Sequence of chain 1.A:
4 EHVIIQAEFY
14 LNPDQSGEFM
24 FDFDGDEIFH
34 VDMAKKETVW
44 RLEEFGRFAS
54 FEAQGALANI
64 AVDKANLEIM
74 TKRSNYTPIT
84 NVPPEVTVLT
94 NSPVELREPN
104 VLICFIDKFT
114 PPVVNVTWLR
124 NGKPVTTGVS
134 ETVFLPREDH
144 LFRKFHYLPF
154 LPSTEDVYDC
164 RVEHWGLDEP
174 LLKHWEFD

Binding-site contacts:
Ligand atom O7 contacts residue ASN118 of chain 1.A at 3.5 Å (h-bond).
Ligand atom C7 contacts residue ASN118 of chain 1.A at 3.4 Å.
Ligand atom C7 contacts residue GLU166 of chain 1.A at 4.2 Å.
Ligand atom C3 contacts residue ASN118 of chain 1.A at 3.7 Å.
Ligand atom N2 contacts residue TRP168 of chain 1.A at 4.2 Å.
Ligand atom O4 contacts residue ASP2 of chain 1.B at 3.6 Å.
Ligand atom O3 contacts residue ASP2 of chain 1.B at 3.5 Å.
Ligand atom C5 contacts residue ASN118 of chain 1.A at 3.7 Å.
Ligand atom O7 contacts residue TRP168 of chain 1.A at 3.3 Å (h-bond).
Ligand atom C4 contacts residue ASN118 of chain 1.A at 4.2 Å.
Ligand atom N2 contacts residue ASN118 of chain 1.A at 2.8 Å (h-bond).
Ligand atom C3 contacts residue ASP2 of chain 1.B at 4.5 Å.
Ligand atom C8 contacts residue GLU166 of chain 1.A at 3.6 Å.
Ligand atom C3 contacts residue TRP168 of chain 1.A at 4.4 Å (hydrophobic).
Ligand atom C2 contacts residue ASN118 of chain 1.A at 2.4 Å.
Ligand atom N2 contacts residue GLU166 of chain 1.A at 4.0 Å.
Ligand atom C7 contacts residue TRP168 of chain 1.A at 3.5 Å (hydrophobic).
Ligand atom C1 contacts residue ASN118 of chain 1.A at 1.4 Å.
Ligand atom C8 contacts residue TRP168 of chain 1.A at 3.6 Å (hydrophobic).
Ligand atom O3 contacts residue TRP168 of chain 1.A at 4.1 Å.
Ligand atom O7 contacts residue VAL116 of chain 1.A at 4.3 Å.
Ligand atom C2 contacts residue GLU166 of chain 1.A at 4.4 Å.
Ligand atom O7 contacts residue GLU166 of chain 1.A at 4.2 Å.
Ligand atom O5 contacts residue ASN118 of chain 1.A at 2.4 Å (h-bond).
Ligand atom C8 contacts residue HIS167 of chain 1.A at 3.5 Å.

A protein and the small-molecule ligand that binds it are described below.
Small molecule (SMILES): CC(=O)N[C@@H]1[C@@H](O)[C@H](O)[C@@H](CO)O[C@H]1O

Sequence of chain 1.B:
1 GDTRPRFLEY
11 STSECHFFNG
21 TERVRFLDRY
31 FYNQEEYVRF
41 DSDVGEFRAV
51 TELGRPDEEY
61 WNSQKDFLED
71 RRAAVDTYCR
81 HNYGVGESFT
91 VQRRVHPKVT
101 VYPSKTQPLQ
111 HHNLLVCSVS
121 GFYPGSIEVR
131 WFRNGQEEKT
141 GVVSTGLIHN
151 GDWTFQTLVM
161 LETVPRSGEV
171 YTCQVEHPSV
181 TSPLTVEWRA